Sequence of chain 3.A:
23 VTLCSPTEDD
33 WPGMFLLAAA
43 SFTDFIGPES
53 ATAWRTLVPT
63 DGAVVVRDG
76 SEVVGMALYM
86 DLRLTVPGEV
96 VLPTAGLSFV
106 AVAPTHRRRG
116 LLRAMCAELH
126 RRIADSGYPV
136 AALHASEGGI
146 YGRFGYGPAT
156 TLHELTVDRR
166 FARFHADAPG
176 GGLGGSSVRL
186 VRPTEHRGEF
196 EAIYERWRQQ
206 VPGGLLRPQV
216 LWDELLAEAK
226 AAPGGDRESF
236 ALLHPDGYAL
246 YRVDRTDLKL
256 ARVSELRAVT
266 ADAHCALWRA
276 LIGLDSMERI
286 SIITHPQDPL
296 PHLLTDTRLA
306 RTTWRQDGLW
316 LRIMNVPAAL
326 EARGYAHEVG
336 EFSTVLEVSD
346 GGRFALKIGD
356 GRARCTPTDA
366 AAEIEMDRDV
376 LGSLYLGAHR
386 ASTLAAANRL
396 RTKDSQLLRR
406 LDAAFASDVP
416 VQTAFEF

Binding-site contacts:
Ligand atom C3 contacts residue SER103 of chain 3.A at 3.5 Å.
Ligand atom C20 contacts residue PHE104 of chain 3.A at 3.5 Å (hydrophobic).
Ligand atom C4 contacts residue SER103 of chain 3.A at 3.4 Å.
Ligand atom C2 contacts residue LEU83 of chain 3.A at 3.6 Å (hydrophobic).
Ligand atom C13 contacts residue PHE44 of chain 3.A at 3.9 Å (hydrophobic).
Ligand atom C5 contacts residue TRP56 of chain 3.A at 3.6 Å (hydrophobic).
Ligand atom C6 contacts residue SER52 of chain 3.A at 3.8 Å.
Ligand atom C8 contacts residue SER52 of chain 3.A at 3.8 Å.
Ligand atom C10 contacts residue ASP46 of chain 3.A at 3.1 Å.
Ligand atom C3 contacts residue TRP56 of chain 3.A at 3.7 Å (hydrophobic).
Ligand atom CL1 contacts residue ARG57 of chain 3.A at 3.7 Å.
Ligand atom C19 contacts residue GLU421 of chain 3.A at 4.0 Å.
Ligand atom CL1 contacts residue TRP33 of chain 3.A at 3.7 Å.
Ligand atom C16 contacts residue PHE422 of chain 3.A at 3.2 Å (hydrophobic).
Ligand atom C2 contacts residue VAL60 of chain 3.A at 4.1 Å (hydrophobic).
Ligand atom C10 contacts residue PHE47 of chain 3.A at 3.7 Å (hydrophobic).
Ligand atom N2 contacts residue TRP56 of chain 3.A at 3.6 Å.
Ligand atom CL1 contacts residue LEU83 of chain 3.A at 4.0 Å.
Ligand atom C2 contacts residue TRP56 of chain 3.A at 3.8 Å (hydrophobic).
Ligand atom C9 contacts residue ASP46 of chain 3.A at 3.9 Å.
Ligand atom C8 contacts residue PHE47 of chain 3.A at 4.0 Å (hydrophobic).
Ligand atom C11 contacts residue ASP46 of chain 3.A at 3.9 Å.
Ligand atom C15 contacts residue PHE422 of chain 3.A at 3.4 Å (hydrophobic).
Ligand atom C9 contacts residue PHE47 of chain 3.A at 4.1 Å (hydrophobic).
Ligand atom C17 contacts residue TRP56 of chain 3.A at 3.4 Å (hydrophobic).
Ligand atom C11 contacts residue PHE44 of chain 3.A at 3.9 Å (hydrophobic).
Ligand atom O1 contacts residue PHE104 of chain 3.A at 3.5 Å.
Ligand atom C20 contacts residue TRP56 of chain 3.A at 3.7 Å (hydrophobic).
Ligand atom C20 contacts residue ALA53 of chain 3.A at 3.9 Å (hydrophobic).
Ligand atom C1 contacts residue TRP56 of chain 3.A at 3.8 Å (hydrophobic).
Ligand atom C4 contacts residue TRP56 of chain 3.A at 3.6 Å (hydrophobic).
Ligand atom C6 contacts residue PHE104 of chain 3.A at 3.9 Å (hydrophobic).
Ligand atom C3 contacts residue LEU83 of chain 3.A at 3.9 Å (hydrophobic).
Ligand atom C3 contacts residue MET85 of chain 3.A at 3.7 Å (hydrophobic).
Ligand atom C1 contacts residue PHE104 of chain 3.A at 4.0 Å (hydrophobic).
Ligand atom C14 contacts residue PHE422 of chain 3.A at 3.3 Å (hydrophobic).
Ligand atom CL1 contacts residue ALA53 of chain 3.A at 3.9 Å.
Ligand atom C5 contacts residue PHE104 of chain 3.A at 3.6 Å (hydrophobic).
Ligand atom C14 contacts residue SER103 of chain 3.A at 3.8 Å.
Ligand atom C6 contacts residue TRP56 of chain 3.A at 4.0 Å (hydrophobic).

This small molecule binds to this protein.
Small molecule (SMILES): Clc1cccc(COc2ccccc2CNCc2ccncc2)c1